Sequence of chain 58.C:
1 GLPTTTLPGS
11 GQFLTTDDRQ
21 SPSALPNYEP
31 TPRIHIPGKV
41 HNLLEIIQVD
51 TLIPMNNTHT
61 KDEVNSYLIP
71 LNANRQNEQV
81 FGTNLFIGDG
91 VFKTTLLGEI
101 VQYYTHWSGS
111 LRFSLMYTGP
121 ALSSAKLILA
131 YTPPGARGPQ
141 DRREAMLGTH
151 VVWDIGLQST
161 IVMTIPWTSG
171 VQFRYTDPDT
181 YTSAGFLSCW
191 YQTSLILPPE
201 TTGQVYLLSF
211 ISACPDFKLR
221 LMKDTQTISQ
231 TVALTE

A protein and the small-molecule ligand that binds it are described below.
Small molecule (SMILES): Cc1cc(CCCCCOc2ccc(C3=NCCO3)cc2)on1

Sequence of chain 58.A:
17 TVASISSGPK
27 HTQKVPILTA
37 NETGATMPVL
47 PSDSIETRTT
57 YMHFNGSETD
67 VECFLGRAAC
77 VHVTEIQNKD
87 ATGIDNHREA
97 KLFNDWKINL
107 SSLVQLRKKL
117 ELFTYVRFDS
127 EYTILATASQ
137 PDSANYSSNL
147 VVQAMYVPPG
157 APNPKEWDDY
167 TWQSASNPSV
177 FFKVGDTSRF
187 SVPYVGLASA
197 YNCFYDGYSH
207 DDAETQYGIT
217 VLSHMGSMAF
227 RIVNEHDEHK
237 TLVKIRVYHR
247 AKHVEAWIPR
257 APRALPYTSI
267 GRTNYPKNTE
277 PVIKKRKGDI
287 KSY

Binding-site contacts:
Ligand atom C1B contacts residue TYR128 of chain 58.A at 3.6 Å (hydrophobic).
Ligand atom O1 contacts residue LEU106 of chain 58.A at 3.8 Å.
Ligand atom O1B contacts residue TYR128 of chain 58.A at 3.4 Å (h-bond).
Ligand atom C2A contacts residue PHE186 of chain 58.A at 3.3 Å (hydrophobic).
Ligand atom C3B contacts residue TYR152 of chain 58.A at 3.7 Å (hydrophobic).
Ligand atom C2A contacts residue TYR152 of chain 58.A at 3.6 Å (hydrophobic).
Ligand atom C5A contacts residue ALA150 of chain 58.A at 3.6 Å (hydrophobic).
Ligand atom C4 contacts residue LEU106 of chain 58.A at 3.9 Å (hydrophobic).
Ligand atom C6B contacts residue TYR128 of chain 58.A at 3.3 Å (hydrophobic).
Ligand atom C1C contacts residue TYR128 of chain 58.A at 3.7 Å (hydrophobic).
Ligand atom C1B contacts residue VAL188 of chain 58.A at 3.8 Å (hydrophobic).
Ligand atom N3A contacts residue PHE186 of chain 58.A at 4.0 Å.
Ligand atom C5A contacts residue VAL176 of chain 58.A at 3.6 Å (hydrophobic).
Ligand atom C5B contacts residue TYR128 of chain 58.A at 4.0 Å (hydrophobic).
Ligand atom C4C contacts residue VAL191 of chain 58.A at 3.0 Å (hydrophobic).
Ligand atom C1B contacts residue ILE104 of chain 58.A at 4.0 Å (hydrophobic).
Ligand atom O1B contacts residue ILE104 of chain 58.A at 3.9 Å.
Ligand atom C5C contacts residue VAL191 of chain 58.A at 3.8 Å (hydrophobic).
Ligand atom C4B contacts residue TYR152 of chain 58.A at 3.8 Å (hydrophobic).
Ligand atom C4 contacts residue TYR197 of chain 58.A at 3.8 Å (hydrophobic).
Ligand atom C4C contacts residue VAL188 of chain 58.A at 3.7 Å (hydrophobic).
Ligand atom N3A contacts residue TYR152 of chain 58.A at 3.5 Å.
Ligand atom C5B contacts residue MET224 of chain 58.A at 3.9 Å (hydrophobic).
Ligand atom C4B contacts residue PHE186 of chain 58.A at 3.6 Å (hydrophobic).
Ligand atom C4A contacts residue PRO174 of chain 58.A at 3.1 Å (hydrophobic).
Ligand atom C5B contacts residue PHE186 of chain 58.A at 3.9 Å (hydrophobic).
Ligand atom C5A contacts residue PHE186 of chain 58.A at 3.5 Å (hydrophobic).
Ligand atom C2B contacts residue VAL188 of chain 58.A at 3.5 Å (hydrophobic).
Ligand atom C6B contacts residue ILE104 of chain 58.A at 3.6 Å (hydrophobic).
Ligand atom C3C contacts residue TYR128 of chain 58.A at 3.4 Å (hydrophobic).
Ligand atom O1A contacts residue PHE186 of chain 58.A at 3.0 Å.
Ligand atom O1 contacts residue MET221 of chain 58.A at 3.8 Å.
Ligand atom C2C contacts residue TYR197 of chain 58.A at 3.7 Å (hydrophobic).
Ligand atom N3A contacts residue PRO174 of chain 58.A at 3.7 Å.
Ligand atom C5 contacts residue LEU106 of chain 58.A at 3.8 Å (hydrophobic).
Ligand atom C3B contacts residue VAL188 of chain 58.A at 3.8 Å (hydrophobic).
Ligand atom C1C contacts residue LEU106 of chain 58.A at 3.8 Å (hydrophobic).
Ligand atom C2C contacts residue MET221 of chain 58.A at 3.8 Å (hydrophobic).
Ligand atom N2 contacts residue LEU106 of chain 58.A at 3.8 Å.
Ligand atom N3A contacts residue ALA24 of chain 58.C at 3.8 Å.